Sequence of chain 1.C:
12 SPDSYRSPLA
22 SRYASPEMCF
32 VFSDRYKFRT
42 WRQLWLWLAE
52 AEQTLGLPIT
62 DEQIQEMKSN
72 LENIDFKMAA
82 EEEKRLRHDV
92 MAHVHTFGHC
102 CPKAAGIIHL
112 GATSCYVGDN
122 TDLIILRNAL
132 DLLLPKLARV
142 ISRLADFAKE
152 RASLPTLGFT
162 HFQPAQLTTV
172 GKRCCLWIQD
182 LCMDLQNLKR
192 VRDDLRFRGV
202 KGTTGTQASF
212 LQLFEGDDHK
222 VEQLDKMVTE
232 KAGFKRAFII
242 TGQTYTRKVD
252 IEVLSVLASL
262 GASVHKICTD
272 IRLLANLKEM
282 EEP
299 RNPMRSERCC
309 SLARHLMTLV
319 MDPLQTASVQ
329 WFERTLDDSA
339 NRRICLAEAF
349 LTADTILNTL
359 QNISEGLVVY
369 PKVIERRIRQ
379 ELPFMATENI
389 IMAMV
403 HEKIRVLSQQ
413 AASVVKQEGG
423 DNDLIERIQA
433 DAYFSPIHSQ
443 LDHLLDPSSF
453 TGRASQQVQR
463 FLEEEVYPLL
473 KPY

Binding-site contacts:
Ligand atom C6 contacts residue AMP1 of chain 1.Z at 3.1 Å.
Ligand atom C6 contacts residue LYS298 of chain 1.A at 3.6 Å.
Ligand atom O contacts residue SER115 of chain 1.D at 2.6 Å (h-bond).
Ligand atom O8 contacts residue THR161 of chain 1.C at 2.5 Å (h-bond).
Ligand atom O7 contacts residue GLY291 of chain 1.A at 3.9 Å.
Ligand atom O7 contacts residue ASN300 of chain 1.A at 3.0 Å (h-bond).
Ligand atom C contacts residue AMP1 of chain 1.Z at 3.7 Å.
Ligand atom O contacts residue GLY291 of chain 1.A at 3.9 Å.
Ligand atom O7 contacts residue LYS298 of chain 1.A at 2.9 Å (salt-bridge).
Ligand atom C6 contacts residue THR161 of chain 1.C at 3.4 Å.
Ligand atom C4 contacts residue AMP1 of chain 1.Z at 3.0 Å.
Ligand atom C5 contacts residue THR114 of chain 1.D at 4.0 Å.
Ligand atom C6 contacts residue HIS162 of chain 1.C at 3.7 Å.
Ligand atom C contacts residue GLY291 of chain 1.A at 4.3 Å.
Ligand atom OXT contacts residue SER115 of chain 1.D at 3.0 Å (h-bond).
Ligand atom C6 contacts residue GLN244 of chain 1.D at 3.5 Å.
Ligand atom O8 contacts residue HIS162 of chain 1.C at 3.7 Å.
Ligand atom C contacts residue HIS89 of chain 1.D at 3.8 Å.
Ligand atom C4 contacts residue GLY291 of chain 1.A at 3.6 Å.
Ligand atom O7 contacts residue HIS162 of chain 1.C at 3.2 Å (h-bond).
Ligand atom O8 contacts residue LYS298 of chain 1.A at 3.6 Å (salt-bridge).
Ligand atom O8 contacts residue AMP1 of chain 1.Z at 3.3 Å (h-bond).
Ligand atom O7 contacts residue THR161 of chain 1.C at 3.7 Å.
Ligand atom OXT contacts residue THR114 of chain 1.D at 2.7 Å (h-bond).
Ligand atom O contacts residue AMP1 of chain 1.Z at 4.0 Å.
Ligand atom O contacts residue HIS89 of chain 1.D at 2.6 Å (h-bond).
Ligand atom C6 contacts residue ASN300 of chain 1.A at 4.2 Å.
Ligand atom C contacts residue THR114 of chain 1.D at 3.8 Å.
Ligand atom C contacts residue SER115 of chain 1.D at 3.1 Å.
Ligand atom O8 contacts residue GLN244 of chain 1.D at 2.7 Å (h-bond).
Ligand atom C4 contacts residue HIS89 of chain 1.D at 4.3 Å.
Ligand atom C5 contacts residue GLN244 of chain 1.D at 3.5 Å.
Ligand atom C4 contacts residue THR114 of chain 1.D at 4.4 Å.
Ligand atom OXT contacts residue AMP1 of chain 1.Z at 4.2 Å.
Ligand atom O7 contacts residue AMP1 of chain 1.Z at 3.7 Å.
Ligand atom C5 contacts residue AMP1 of chain 1.Z at 2.9 Å.
Ligand atom O8 contacts residue THR204 of chain 1.D at 4.2 Å.
Ligand atom C4 contacts residue SER115 of chain 1.D at 4.5 Å.

Sequence of chain 1.A:
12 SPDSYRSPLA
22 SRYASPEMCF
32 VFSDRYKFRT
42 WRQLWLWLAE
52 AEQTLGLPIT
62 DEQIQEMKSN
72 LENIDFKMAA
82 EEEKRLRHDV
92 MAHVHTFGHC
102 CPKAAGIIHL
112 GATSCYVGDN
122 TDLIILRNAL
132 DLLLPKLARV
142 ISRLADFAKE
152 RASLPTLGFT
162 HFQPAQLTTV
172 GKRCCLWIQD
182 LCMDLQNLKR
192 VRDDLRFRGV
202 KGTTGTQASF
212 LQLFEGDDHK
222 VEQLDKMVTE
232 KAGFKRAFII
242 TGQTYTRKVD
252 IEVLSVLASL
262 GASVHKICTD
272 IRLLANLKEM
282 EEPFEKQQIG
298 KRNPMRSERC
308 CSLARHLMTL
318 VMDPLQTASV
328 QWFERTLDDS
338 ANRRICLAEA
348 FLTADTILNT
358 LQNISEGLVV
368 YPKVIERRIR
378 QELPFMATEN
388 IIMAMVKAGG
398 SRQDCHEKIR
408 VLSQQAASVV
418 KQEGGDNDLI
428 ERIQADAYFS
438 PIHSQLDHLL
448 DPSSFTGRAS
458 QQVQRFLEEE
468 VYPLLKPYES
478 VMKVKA

A small-molecule ligand and the protein it binds are described below.
Small molecule (SMILES): O=C(O)/C=C/C(=O)O

Sequence of chain 1.D:
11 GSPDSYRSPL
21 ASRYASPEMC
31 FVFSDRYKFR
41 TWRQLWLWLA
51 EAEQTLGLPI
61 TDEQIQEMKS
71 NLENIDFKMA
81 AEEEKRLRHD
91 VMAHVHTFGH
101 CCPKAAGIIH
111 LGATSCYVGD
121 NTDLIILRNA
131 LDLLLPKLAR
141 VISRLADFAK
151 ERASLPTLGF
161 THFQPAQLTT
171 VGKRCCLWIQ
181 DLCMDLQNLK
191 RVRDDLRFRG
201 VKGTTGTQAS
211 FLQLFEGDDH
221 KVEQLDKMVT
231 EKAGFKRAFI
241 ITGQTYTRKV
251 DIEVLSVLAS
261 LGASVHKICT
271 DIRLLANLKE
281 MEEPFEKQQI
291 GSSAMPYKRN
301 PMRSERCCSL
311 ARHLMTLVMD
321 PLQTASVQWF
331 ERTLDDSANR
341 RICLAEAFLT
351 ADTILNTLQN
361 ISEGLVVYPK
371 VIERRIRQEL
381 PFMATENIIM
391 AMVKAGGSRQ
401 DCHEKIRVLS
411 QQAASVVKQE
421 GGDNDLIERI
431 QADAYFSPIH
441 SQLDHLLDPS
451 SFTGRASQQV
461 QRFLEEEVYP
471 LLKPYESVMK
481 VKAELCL